The small molecule below binds the protein below.
Small molecule (SMILES): CC(=O)N[C@H]1[C@H](O[C@H]2[C@H](O)[C@@H](NC(C)=O)CO[C@@H]2CO)O[C@H](CO)[C@@H](O)[C@@H]1O

Binding-site contacts:
Ligand atom C8 contacts residue LYS1073 of chain 1.A at 4.2 Å.
Ligand atom C1 contacts residue ASN1074 of chain 1.A at 1.5 Å.
Ligand atom O4 contacts residue ALA706 of chain 1.A at 3.8 Å.
Ligand atom N2 contacts residue ALA706 of chain 1.A at 4.2 Å.
Ligand atom C7 contacts residue GLU1072 of chain 1.A at 4.4 Å.
Ligand atom C4 contacts residue ASN1074 of chain 1.A at 4.3 Å.
Ligand atom N2 contacts residue ASN1074 of chain 1.A at 2.9 Å (h-bond).
Ligand atom O5 contacts residue ASN1074 of chain 1.A at 2.4 Å (h-bond).
Ligand atom C7 contacts residue ASN1074 of chain 1.A at 3.6 Å.
Ligand atom C5 contacts residue ALA706 of chain 1.A at 3.7 Å (hydrophobic).
Ligand atom O7 contacts residue ALA706 of chain 1.A at 4.2 Å.
Ligand atom O7 contacts residue ASN1074 of chain 1.A at 3.5 Å (h-bond).
Ligand atom C2 contacts residue ASN1074 of chain 1.A at 2.6 Å.
Ligand atom C6 contacts residue ALA706 of chain 1.A at 4.2 Å (hydrophobic).
Ligand atom C7 contacts residue ALA706 of chain 1.A at 4.4 Å (hydrophobic).
Ligand atom C8 contacts residue GLU1072 of chain 1.A at 3.2 Å.
Ligand atom C5 contacts residue ASN1074 of chain 1.A at 3.6 Å.
Ligand atom C8 contacts residue ASN1074 of chain 1.A at 4.4 Å.
Ligand atom C4 contacts residue ALA706 of chain 1.A at 4.3 Å (hydrophobic).
Ligand atom C3 contacts residue ASN1074 of chain 1.A at 3.9 Å.

Sequence of chain 1.A:
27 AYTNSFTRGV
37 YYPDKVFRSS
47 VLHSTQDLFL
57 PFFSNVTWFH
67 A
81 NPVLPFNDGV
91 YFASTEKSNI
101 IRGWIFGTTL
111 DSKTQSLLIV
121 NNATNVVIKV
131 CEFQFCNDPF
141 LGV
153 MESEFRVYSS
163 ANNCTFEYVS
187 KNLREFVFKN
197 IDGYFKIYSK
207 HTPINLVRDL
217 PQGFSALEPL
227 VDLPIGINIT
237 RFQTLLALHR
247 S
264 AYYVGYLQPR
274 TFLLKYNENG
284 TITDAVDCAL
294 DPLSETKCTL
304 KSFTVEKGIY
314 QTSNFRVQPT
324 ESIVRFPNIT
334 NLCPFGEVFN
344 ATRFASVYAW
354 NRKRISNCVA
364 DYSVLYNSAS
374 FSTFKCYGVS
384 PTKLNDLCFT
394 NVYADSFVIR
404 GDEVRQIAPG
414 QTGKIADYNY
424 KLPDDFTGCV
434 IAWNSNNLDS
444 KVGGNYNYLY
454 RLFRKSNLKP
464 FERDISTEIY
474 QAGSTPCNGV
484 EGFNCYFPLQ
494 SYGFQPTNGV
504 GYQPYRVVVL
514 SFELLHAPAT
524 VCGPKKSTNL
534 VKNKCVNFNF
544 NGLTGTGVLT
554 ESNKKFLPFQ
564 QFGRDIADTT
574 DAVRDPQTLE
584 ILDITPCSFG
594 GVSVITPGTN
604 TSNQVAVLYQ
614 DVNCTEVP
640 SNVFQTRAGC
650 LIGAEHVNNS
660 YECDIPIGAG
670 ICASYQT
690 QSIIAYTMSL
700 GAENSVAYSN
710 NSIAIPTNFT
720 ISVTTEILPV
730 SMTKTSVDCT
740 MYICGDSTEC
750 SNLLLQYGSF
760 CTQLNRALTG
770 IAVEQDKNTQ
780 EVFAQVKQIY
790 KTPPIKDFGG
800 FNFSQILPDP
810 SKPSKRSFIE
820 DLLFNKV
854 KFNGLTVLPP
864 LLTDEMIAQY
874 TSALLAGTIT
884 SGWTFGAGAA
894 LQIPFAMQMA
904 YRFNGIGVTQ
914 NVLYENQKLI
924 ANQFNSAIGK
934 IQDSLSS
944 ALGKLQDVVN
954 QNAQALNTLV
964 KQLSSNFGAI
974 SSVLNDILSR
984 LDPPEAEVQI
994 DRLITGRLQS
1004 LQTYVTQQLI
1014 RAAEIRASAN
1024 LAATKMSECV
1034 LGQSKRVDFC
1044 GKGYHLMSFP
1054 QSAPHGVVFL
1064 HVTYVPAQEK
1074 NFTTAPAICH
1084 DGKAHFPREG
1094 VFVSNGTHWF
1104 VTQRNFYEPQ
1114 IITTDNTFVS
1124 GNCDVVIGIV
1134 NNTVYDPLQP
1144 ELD